Sequence of chain 2.A:
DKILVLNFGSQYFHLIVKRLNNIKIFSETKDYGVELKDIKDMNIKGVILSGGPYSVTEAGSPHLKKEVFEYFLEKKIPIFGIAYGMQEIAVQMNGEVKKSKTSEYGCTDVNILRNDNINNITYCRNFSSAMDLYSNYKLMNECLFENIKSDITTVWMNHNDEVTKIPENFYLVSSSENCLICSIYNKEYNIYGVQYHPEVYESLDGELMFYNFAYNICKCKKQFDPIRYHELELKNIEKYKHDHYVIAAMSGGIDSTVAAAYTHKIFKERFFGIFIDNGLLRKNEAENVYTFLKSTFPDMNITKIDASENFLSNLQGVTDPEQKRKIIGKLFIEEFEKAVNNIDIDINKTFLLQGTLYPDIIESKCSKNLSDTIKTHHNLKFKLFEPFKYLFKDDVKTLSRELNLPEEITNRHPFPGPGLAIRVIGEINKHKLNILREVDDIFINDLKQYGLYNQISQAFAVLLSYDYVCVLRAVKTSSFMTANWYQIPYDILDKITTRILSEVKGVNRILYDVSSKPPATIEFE

Binding-site contacts:
Ligand atom OXT contacts residue ASN183 of chain 2.A at 3.4 Å (h-bond).
Ligand atom CD contacts residue HIS220 of chain 2.A at 3.9 Å.
Ligand atom NE2 contacts residue HIS220 of chain 2.A at 3.0 Å (h-bond).
Ligand atom O contacts residue GLN105 of chain 2.A at 3.0 Å (h-bond).
Ligand atom OE1 contacts residue TYR102 of chain 2.A at 3.6 Å (h-bond).
Ligand atom CD contacts residue ALA101 of chain 2.A at 4.0 Å (hydrophobic).
Ligand atom CD contacts residue ASN181 of chain 2.A at 3.0 Å.
Ligand atom OXT contacts residue ASP184 of chain 2.A at 2.7 Å (salt-bridge).
Ligand atom NE2 contacts residue ASN181 of chain 2.A at 2.5 Å (h-bond).
Ligand atom CA contacts residue TYR72 of chain 2.A at 3.7 Å (hydrophobic).
Ligand atom O contacts residue TYR72 of chain 2.A at 4.5 Å.
Ligand atom CB contacts residue TYR72 of chain 2.A at 4.1 Å (hydrophobic).
Ligand atom OXT contacts residue GLN105 of chain 2.A at 3.8 Å.
Ligand atom NE2 contacts residue ALA101 of chain 2.A at 4.4 Å.
Ligand atom CG contacts residue GLY70 of chain 2.A at 4.2 Å.
Ligand atom O contacts residue TYR102 of chain 2.A at 4.4 Å.
Ligand atom CB contacts residue GLY70 of chain 2.A at 3.0 Å.
Ligand atom N contacts residue ASN183 of chain 2.A at 3.4 Å (h-bond).
Ligand atom C contacts residue HIS182 of chain 2.A at 4.3 Å.
Ligand atom CA contacts residue GLY70 of chain 2.A at 3.9 Å.
Ligand atom C contacts residue TYR72 of chain 2.A at 4.2 Å (hydrophobic).
Ligand atom C contacts residue GLN105 of chain 2.A at 3.9 Å.
Ligand atom OE1 contacts residue HIS220 of chain 2.A at 4.0 Å.
Ligand atom N contacts residue HIS182 of chain 2.A at 4.2 Å.
Ligand atom CD contacts residue HIS182 of chain 2.A at 4.4 Å.
Ligand atom CB contacts residue PRO71 of chain 2.A at 4.4 Å (hydrophobic).
Ligand atom OE1 contacts residue ASN181 of chain 2.A at 4.0 Å.
Ligand atom CG contacts residue HIS182 of chain 2.A at 3.6 Å.
Ligand atom OE1 contacts residue GLY69 of chain 2.A at 3.9 Å.
Ligand atom CG contacts residue ASN181 of chain 2.A at 3.2 Å.
Ligand atom CD contacts residue GLY70 of chain 2.A at 4.2 Å.
Ligand atom OXT contacts residue HIS182 of chain 2.A at 4.3 Å.
Ligand atom C contacts residue ASP184 of chain 2.A at 3.9 Å.
Ligand atom OE1 contacts residue GLY70 of chain 2.A at 3.7 Å.
Ligand atom O contacts residue HIS182 of chain 2.A at 4.3 Å.
Ligand atom C contacts residue ASN183 of chain 2.A at 4.0 Å.
Ligand atom OE1 contacts residue ALA101 of chain 2.A at 3.3 Å.
Ligand atom CA contacts residue ASN183 of chain 2.A at 4.5 Å.
Ligand atom O contacts residue ASP184 of chain 2.A at 4.1 Å.

A protein and the small-molecule ligand that binds it are described below.
Small molecule (SMILES): NC(=O)CC[C@H](N)C(=O)O